A protein and the small-molecule ligand that binds it are described below.
Small molecule (SMILES): CC(=O)N[C@H]1[C@H](O[C@H]2[C@H](O)[C@@H](NC(C)=O)CO[C@@H]2CO)O[C@H](CO)[C@@H](O)[C@@H]1O

Binding-site contacts:
Ligand atom O4 contacts residue HIS1101 of chain 1.A at 3.8 Å.
Ligand atom C5 contacts residue HIS1101 of chain 1.A at 3.2 Å.
Ligand atom C6 contacts residue HIS1101 of chain 1.A at 4.2 Å.
Ligand atom C4 contacts residue HIS1101 of chain 1.A at 4.1 Å.
Ligand atom N2 contacts residue THR1100 of chain 1.A at 3.9 Å.
Ligand atom N2 contacts residue ASN1098 of chain 1.A at 2.8 Å (h-bond).
Ligand atom C3 contacts residue ASN1098 of chain 1.A at 3.7 Å.
Ligand atom C2 contacts residue HIS1101 of chain 1.A at 4.4 Å.
Ligand atom O7 contacts residue ASN1098 of chain 1.A at 4.3 Å.
Ligand atom O5 contacts residue HIS1101 of chain 1.A at 3.5 Å (h-bond).
Ligand atom C3 contacts residue HIS1101 of chain 1.A at 4.2 Å.
Ligand atom C5 contacts residue PHE1103 of chain 1.A at 4.3 Å (hydrophobic).
Ligand atom C2 contacts residue THR1100 of chain 1.A at 4.4 Å.
Ligand atom C1 contacts residue HIS1101 of chain 1.A at 3.2 Å.
Ligand atom C5 contacts residue ASN1098 of chain 1.A at 3.5 Å.
Ligand atom C6 contacts residue PHE1103 of chain 1.A at 3.8 Å (hydrophobic).
Ligand atom O5 contacts residue PHE1103 of chain 1.A at 3.9 Å.
Ligand atom C2 contacts residue ASN1098 of chain 1.A at 2.6 Å.
Ligand atom C1 contacts residue THR1100 of chain 1.A at 3.8 Å.
Ligand atom C7 contacts residue HIS1101 of chain 1.A at 4.4 Å.
Ligand atom O5 contacts residue ASN1098 of chain 1.A at 2.5 Å (h-bond).
Ligand atom O7 contacts residue HIS1101 of chain 1.A at 3.9 Å.
Ligand atom C4 contacts residue ASN1098 of chain 1.A at 4.2 Å.
Ligand atom C8 contacts residue ASN1098 of chain 1.A at 4.4 Å.
Ligand atom C7 contacts residue ASN1098 of chain 1.A at 3.8 Å.
Ligand atom C8 contacts residue THR1100 of chain 1.A at 4.0 Å.
Ligand atom C1 contacts residue ASN1098 of chain 1.A at 1.4 Å.

Sequence of chain 1.A:
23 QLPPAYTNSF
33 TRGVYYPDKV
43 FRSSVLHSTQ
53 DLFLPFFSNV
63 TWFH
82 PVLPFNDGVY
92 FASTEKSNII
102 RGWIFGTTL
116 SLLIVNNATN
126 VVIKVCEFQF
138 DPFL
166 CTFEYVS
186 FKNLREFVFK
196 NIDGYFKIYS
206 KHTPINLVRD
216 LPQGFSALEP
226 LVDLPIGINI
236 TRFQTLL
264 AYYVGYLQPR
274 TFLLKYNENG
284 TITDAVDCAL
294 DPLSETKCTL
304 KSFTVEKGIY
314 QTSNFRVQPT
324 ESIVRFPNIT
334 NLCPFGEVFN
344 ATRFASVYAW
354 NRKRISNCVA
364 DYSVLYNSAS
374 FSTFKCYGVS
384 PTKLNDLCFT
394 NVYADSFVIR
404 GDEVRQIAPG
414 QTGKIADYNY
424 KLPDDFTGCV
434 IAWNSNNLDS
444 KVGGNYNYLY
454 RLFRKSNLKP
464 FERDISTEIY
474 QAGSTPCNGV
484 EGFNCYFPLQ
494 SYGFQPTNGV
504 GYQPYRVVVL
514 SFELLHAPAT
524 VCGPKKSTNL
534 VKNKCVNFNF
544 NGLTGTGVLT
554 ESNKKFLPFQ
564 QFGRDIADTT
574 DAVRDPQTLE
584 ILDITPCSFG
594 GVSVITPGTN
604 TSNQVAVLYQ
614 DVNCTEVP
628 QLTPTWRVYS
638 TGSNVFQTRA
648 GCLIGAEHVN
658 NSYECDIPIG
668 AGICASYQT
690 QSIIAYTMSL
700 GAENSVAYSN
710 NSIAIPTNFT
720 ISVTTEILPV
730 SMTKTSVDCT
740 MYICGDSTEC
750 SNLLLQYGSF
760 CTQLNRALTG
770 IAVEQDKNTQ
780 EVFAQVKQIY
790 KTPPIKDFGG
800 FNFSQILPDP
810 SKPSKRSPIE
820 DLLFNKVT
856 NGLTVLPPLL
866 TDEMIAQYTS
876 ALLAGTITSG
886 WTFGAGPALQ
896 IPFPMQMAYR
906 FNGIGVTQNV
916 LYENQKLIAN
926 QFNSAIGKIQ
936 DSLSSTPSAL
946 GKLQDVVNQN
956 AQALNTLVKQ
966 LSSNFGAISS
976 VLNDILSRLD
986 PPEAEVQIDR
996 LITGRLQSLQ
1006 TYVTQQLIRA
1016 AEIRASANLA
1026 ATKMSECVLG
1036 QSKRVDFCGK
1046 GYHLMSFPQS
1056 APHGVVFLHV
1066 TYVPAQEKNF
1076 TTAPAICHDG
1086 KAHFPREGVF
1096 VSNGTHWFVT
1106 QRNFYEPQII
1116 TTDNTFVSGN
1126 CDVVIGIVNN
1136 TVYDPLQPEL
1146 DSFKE